Sequence of chain 1.C:
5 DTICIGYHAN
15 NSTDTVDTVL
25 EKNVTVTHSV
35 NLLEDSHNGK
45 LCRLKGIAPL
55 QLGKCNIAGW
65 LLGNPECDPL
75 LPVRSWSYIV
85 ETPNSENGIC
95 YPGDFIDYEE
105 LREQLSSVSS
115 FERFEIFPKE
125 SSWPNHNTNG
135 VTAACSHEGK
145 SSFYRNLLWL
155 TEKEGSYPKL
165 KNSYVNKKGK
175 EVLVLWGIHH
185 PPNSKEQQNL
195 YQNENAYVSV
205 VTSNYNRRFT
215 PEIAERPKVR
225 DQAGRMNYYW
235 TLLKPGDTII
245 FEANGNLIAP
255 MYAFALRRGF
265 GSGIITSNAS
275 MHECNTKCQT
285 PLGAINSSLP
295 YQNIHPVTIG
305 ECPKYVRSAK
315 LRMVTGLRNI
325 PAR

Binding-site contacts:
Ligand atom O6 contacts residue ASN15 of chain 1.C at 2.4 Å (h-bond).
Ligand atom O5 contacts residue ASN15 of chain 1.C at 4.3 Å.
Ligand atom C6 contacts residue ASN15 of chain 1.C at 2.7 Å.
Ligand atom C4 contacts residue ASN15 of chain 1.C at 2.9 Å.
Ligand atom C5 contacts residue ASN15 of chain 1.C at 3.4 Å.
Ligand atom O4 contacts residue ASN15 of chain 1.C at 2.5 Å (h-bond).
Ligand atom O3 contacts residue ASN15 of chain 1.C at 4.5 Å.
Ligand atom C3 contacts residue ASN15 of chain 1.C at 4.3 Å.

The small molecule below binds the protein below.
Small molecule (SMILES): CC(=O)N[C@@H]1[C@@H](O)[C@H](O)[C@@H](CO)O[C@H]1O